This protein binds this small molecule.
Small molecule (SMILES): CC(=O)N[C@H]1[C@H](O[C@H]2[C@H](O)[C@@H](NC(C)=O)CO[C@@H]2CO[C@@H]2O[C@@H](C)[C@@H](O)[C@@H](O)[C@@H]2O)O[C@H](CO)[C@@H](O)[C@@H]1O

Binding-site contacts:
Ligand atom C5 contacts residue ASN100 of chain 1.F at 3.7 Å.
Ligand atom O5 contacts residue ASN100 of chain 1.F at 2.4 Å (h-bond).
Ligand atom O5 contacts residue SER102 of chain 1.F at 3.7 Å.
Ligand atom C8 contacts residue ASN100 of chain 1.F at 4.2 Å.
Ligand atom N2 contacts residue ASN100 of chain 1.F at 2.8 Å (h-bond).
Ligand atom C3 contacts residue ASN100 of chain 1.F at 3.7 Å.
Ligand atom C1 contacts residue SER102 of chain 1.F at 3.6 Å.
Ligand atom O7 contacts residue ASN100 of chain 1.F at 3.2 Å (h-bond).
Ligand atom C4 contacts residue ILE130 of chain 1.F at 4.0 Å (hydrophobic).
Ligand atom C2 contacts residue ASN100 of chain 1.F at 2.4 Å.
Ligand atom C5 contacts residue TYR127 of chain 1.F at 4.3 Å (hydrophobic).
Ligand atom C7 contacts residue ASN100 of chain 1.F at 3.2 Å.
Ligand atom C1 contacts residue ASN100 of chain 1.F at 1.5 Å.
Ligand atom C4 contacts residue ASN100 of chain 1.F at 4.2 Å.
Ligand atom C6 contacts residue ILE130 of chain 1.F at 4.1 Å (hydrophobic).
Ligand atom C6 contacts residue TYR127 of chain 1.F at 3.5 Å (hydrophobic).
Ligand atom C5 contacts residue ILE130 of chain 1.F at 4.0 Å (hydrophobic).

Sequence of chain 1.F:
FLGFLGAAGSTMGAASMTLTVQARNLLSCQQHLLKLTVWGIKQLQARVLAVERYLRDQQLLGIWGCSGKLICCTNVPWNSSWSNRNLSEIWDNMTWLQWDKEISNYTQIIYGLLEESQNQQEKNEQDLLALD